The small molecule below binds the protein below.
Small molecule (SMILES): CC(=O)N[C@@H]1[C@@H](O)[C@H](O)[C@@H](CO)O[C@H]1O

Sequence of chain 1.A:
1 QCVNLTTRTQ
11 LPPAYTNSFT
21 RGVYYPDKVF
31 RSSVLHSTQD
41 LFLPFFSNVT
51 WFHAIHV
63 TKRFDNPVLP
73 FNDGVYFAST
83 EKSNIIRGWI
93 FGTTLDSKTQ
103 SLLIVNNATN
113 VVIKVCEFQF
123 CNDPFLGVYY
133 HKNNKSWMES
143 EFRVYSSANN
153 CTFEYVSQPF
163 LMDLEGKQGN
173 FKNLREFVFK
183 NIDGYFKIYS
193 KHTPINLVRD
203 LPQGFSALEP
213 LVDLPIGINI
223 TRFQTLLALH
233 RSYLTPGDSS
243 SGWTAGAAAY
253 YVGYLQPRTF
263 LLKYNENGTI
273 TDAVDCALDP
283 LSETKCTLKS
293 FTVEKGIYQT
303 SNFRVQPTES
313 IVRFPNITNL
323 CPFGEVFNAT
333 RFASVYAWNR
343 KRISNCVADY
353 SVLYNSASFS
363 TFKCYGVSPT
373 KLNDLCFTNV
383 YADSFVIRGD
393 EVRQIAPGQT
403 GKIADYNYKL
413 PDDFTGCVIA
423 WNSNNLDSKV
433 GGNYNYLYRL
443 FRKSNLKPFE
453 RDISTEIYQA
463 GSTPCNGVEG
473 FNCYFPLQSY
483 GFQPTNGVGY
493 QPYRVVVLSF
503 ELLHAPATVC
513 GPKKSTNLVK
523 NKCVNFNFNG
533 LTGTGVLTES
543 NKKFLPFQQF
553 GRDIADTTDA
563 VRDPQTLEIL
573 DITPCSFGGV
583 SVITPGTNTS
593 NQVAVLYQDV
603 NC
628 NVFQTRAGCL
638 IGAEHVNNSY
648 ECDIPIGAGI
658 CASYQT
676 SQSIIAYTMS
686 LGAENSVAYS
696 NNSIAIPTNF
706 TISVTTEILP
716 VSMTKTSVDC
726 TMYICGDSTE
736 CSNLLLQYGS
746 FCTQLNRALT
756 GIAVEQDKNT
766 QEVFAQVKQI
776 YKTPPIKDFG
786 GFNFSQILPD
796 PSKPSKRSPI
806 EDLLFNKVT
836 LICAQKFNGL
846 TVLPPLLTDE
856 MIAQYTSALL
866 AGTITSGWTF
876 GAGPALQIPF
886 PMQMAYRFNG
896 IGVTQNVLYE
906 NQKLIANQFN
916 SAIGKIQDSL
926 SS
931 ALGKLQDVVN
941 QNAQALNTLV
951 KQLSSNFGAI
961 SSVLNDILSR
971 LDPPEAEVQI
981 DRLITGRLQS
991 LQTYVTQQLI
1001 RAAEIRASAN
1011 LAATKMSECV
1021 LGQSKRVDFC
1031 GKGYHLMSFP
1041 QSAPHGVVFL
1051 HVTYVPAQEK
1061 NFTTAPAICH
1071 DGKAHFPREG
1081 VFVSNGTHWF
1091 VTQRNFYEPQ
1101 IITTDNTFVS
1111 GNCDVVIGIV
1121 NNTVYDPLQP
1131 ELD

Binding-site contacts:
Ligand atom C1 contacts residue ASN644 of chain 1.A at 1.4 Å.
Ligand atom C8 contacts residue HIS642 of chain 1.A at 3.3 Å.
Ligand atom O7 contacts residue ASN644 of chain 1.A at 3.8 Å.
Ligand atom C7 contacts residue VAL643 of chain 1.A at 4.4 Å (hydrophobic).
Ligand atom C8 contacts residue ASN644 of chain 1.A at 3.3 Å.
Ligand atom C7 contacts residue HIS642 of chain 1.A at 4.0 Å.
Ligand atom O7 contacts residue HIS642 of chain 1.A at 3.8 Å.
Ligand atom C3 contacts residue ASN644 of chain 1.A at 3.8 Å.
Ligand atom C8 contacts residue VAL643 of chain 1.A at 3.0 Å (hydrophobic).
Ligand atom C2 contacts residue ASN644 of chain 1.A at 2.5 Å.
Ligand atom C5 contacts residue ASN644 of chain 1.A at 3.6 Å.
Ligand atom N2 contacts residue ASN644 of chain 1.A at 2.9 Å (h-bond).
Ligand atom O5 contacts residue ASN644 of chain 1.A at 2.4 Å (h-bond).
Ligand atom C4 contacts residue ASN644 of chain 1.A at 4.2 Å.
Ligand atom C7 contacts residue ASN644 of chain 1.A at 3.1 Å.